Binding-site contacts:
Ligand atom C8 contacts residue VAL45 of chain 1.A at 3.8 Å (hydrophobic).
Ligand atom C2 contacts residue ASN52 of chain 1.A at 2.5 Å.
Ligand atom C6 contacts residue ASN52 of chain 1.A at 3.8 Å.
Ligand atom C5 contacts residue ASN52 of chain 1.A at 3.0 Å.
Ligand atom C8 contacts residue SER53 of chain 1.A at 3.9 Å.
Ligand atom O7 contacts residue SER54 of chain 1.A at 3.5 Å (h-bond).
Ligand atom C4 contacts residue ASN52 of chain 1.A at 3.6 Å.
Ligand atom O5 contacts residue TYR50 of chain 1.A at 4.1 Å.
Ligand atom O7 contacts residue VAL45 of chain 1.A at 3.9 Å.
Ligand atom O7 contacts residue ASN52 of chain 1.A at 2.6 Å (h-bond).
Ligand atom C1 contacts residue ASN47 of chain 1.A at 3.9 Å.
Ligand atom C7 contacts residue SER53 of chain 1.A at 3.9 Å.
Ligand atom C7 contacts residue ASN52 of chain 1.A at 3.6 Å.
Ligand atom C8 contacts residue SER54 of chain 1.A at 2.5 Å.
Ligand atom C1 contacts residue ASN52 of chain 1.A at 1.5 Å.
Ligand atom O7 contacts residue SER53 of chain 1.A at 3.1 Å.
Ligand atom C5 contacts residue TYR50 of chain 1.A at 4.1 Å (hydrophobic).
Ligand atom O6 contacts residue TYR50 of chain 1.A at 3.5 Å.
Ligand atom O5 contacts residue ASN52 of chain 1.A at 1.6 Å (h-bond).
Ligand atom C3 contacts residue ASN52 of chain 1.A at 3.6 Å.
Ligand atom C7 contacts residue SER54 of chain 1.A at 3.8 Å.
Ligand atom C6 contacts residue TYR50 of chain 1.A at 4.3 Å (hydrophobic).
Ligand atom N2 contacts residue ASN52 of chain 1.A at 3.4 Å (h-bond).
Ligand atom C7 contacts residue VAL45 of chain 1.A at 4.2 Å (hydrophobic).

A protein and the small-molecule ligand that binds it are described below.
Small molecule (SMILES): CC(=O)N[C@@H]1[C@@H](O)[C@H](O)[C@@H](CO)O[C@H]1O

Sequence of chain 1.A:
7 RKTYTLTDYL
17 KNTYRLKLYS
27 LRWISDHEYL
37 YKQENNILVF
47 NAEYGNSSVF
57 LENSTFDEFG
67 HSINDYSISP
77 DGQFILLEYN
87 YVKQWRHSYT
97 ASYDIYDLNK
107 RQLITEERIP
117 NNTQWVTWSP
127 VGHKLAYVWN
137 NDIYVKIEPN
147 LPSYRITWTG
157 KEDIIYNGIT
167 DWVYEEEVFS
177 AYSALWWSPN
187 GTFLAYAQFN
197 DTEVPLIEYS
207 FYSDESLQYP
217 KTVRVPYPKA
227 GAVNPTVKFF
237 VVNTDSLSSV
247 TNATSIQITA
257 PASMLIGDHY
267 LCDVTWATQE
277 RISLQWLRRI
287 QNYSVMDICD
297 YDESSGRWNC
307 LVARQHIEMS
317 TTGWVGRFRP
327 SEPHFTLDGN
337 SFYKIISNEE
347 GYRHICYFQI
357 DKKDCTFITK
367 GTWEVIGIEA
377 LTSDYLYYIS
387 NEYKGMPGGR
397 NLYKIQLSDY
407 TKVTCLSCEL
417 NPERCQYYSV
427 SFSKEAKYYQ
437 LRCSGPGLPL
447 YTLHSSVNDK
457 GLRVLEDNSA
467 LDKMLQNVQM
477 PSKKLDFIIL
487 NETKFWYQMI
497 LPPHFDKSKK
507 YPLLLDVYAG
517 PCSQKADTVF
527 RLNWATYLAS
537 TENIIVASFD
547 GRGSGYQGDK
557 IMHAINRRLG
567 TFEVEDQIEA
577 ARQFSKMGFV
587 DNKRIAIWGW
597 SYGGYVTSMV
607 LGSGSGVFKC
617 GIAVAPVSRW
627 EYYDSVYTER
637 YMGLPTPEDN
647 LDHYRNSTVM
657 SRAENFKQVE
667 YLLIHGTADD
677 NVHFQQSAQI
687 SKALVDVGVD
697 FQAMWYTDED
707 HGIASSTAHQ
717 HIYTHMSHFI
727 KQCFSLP